Sequence of chain 1.A:
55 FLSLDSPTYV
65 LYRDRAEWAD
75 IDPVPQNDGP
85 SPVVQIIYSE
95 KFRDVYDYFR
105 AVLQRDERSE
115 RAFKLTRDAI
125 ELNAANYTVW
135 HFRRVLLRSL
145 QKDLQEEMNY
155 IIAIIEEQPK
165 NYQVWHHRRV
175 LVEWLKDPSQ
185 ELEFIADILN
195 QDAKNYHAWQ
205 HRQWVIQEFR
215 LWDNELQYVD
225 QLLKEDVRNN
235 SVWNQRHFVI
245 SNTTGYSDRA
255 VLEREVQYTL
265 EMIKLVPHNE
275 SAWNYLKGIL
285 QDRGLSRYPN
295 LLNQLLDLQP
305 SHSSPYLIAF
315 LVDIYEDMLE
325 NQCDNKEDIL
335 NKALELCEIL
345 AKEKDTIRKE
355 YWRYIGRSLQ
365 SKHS

Binding-site contacts:
Ligand atom C5 contacts residue TRP275 of chain 1.B at 3.7 Å (hydrophobic).
Ligand atom O13 contacts residue TYR166 of chain 1.A at 3.8 Å.
Ligand atom C12 contacts residue HIS321 of chain 1.B at 3.7 Å.
Ligand atom C4 contacts residue MES1 of chain 1.P at 3.6 Å.
Ligand atom N36 contacts residue ARG173 of chain 1.B at 3.4 Å.
Ligand atom C12 contacts residue ZN1 of chain 1.M at 3.3 Å.
Ligand atom C35 contacts residue GLY221 of chain 1.B at 3.5 Å.
Ligand atom C8 contacts residue MES1 of chain 1.P at 3.6 Å.
Ligand atom C17 contacts residue ASP269 of chain 1.B at 3.4 Å.
Ligand atom N18 contacts residue ASP269 of chain 1.B at 3.2 Å (salt-bridge).
Ligand atom C29 contacts residue HIS219 of chain 1.B at 3.7 Å.
Ligand atom C35 contacts residue GLN212 of chain 1.B at 3.6 Å.
Ligand atom CL31 contacts residue ALA123 of chain 1.B at 3.6 Å.
Ligand atom C14 contacts residue ARG173 of chain 1.B at 3.8 Å.
Ligand atom C20 contacts residue MES1 of chain 1.P at 3.6 Å.
Ligand atom C16 contacts residue TYR272 of chain 1.B at 3.5 Å (hydrophobic).
Ligand atom C33 contacts residue GLY221 of chain 1.B at 3.8 Å.
Ligand atom C2 contacts residue LEU320 of chain 1.B at 3.5 Å (hydrophobic).
Ligand atom O13 contacts residue ARG173 of chain 1.B at 2.9 Å (salt-bridge).
Ligand atom C33 contacts residue HIS219 of chain 1.B at 3.8 Å.
Ligand atom C25 contacts residue TYR272 of chain 1.B at 3.7 Å (hydrophobic).
Ligand atom N18 contacts residue HIS321 of chain 1.B at 3.3 Å (h-bond).
Ligand atom C21 contacts residue TRP275 of chain 1.B at 3.5 Å (hydrophobic).
Ligand atom C17 contacts residue CYS271 of chain 1.B at 3.8 Å (hydrophobic).
Ligand atom N36 contacts residue GLY221 of chain 1.B at 3.3 Å.
Ligand atom N36 contacts residue GLN212 of chain 1.B at 3.4 Å (h-bond).
Ligand atom N18 contacts residue CYS271 of chain 1.B at 3.6 Å (h-bond).
Ligand atom C17 contacts residue SO41 of chain 1.N at 3.6 Å.
Ligand atom CL31 contacts residue CYS177 of chain 1.B at 3.7 Å.
Ligand atom N36 contacts residue SER222 of chain 1.B at 3.7 Å.
Ligand atom N36 contacts residue CYS225 of chain 1.B at 3.6 Å (h-bond).
Ligand atom C29 contacts residue TYR272 of chain 1.B at 3.4 Å (hydrophobic).
Ligand atom C17 contacts residue TYR272 of chain 1.B at 3.7 Å (hydrophobic).
Ligand atom C17 contacts residue ZN1 of chain 1.M at 2.9 Å.
Ligand atom C27 contacts residue MES1 of chain 1.P at 3.8 Å.
Ligand atom C16 contacts residue SO41 of chain 1.N at 3.5 Å.
Ligand atom C2 contacts residue MES1 of chain 1.P at 3.6 Å.
Ligand atom CL31 contacts residue PHE174 of chain 1.B at 3.8 Å.
Ligand atom C30 contacts residue ARG173 of chain 1.B at 3.7 Å.
Ligand atom N18 contacts residue ZN1 of chain 1.M at 2.1 Å.

Sequence of chain 1.B:
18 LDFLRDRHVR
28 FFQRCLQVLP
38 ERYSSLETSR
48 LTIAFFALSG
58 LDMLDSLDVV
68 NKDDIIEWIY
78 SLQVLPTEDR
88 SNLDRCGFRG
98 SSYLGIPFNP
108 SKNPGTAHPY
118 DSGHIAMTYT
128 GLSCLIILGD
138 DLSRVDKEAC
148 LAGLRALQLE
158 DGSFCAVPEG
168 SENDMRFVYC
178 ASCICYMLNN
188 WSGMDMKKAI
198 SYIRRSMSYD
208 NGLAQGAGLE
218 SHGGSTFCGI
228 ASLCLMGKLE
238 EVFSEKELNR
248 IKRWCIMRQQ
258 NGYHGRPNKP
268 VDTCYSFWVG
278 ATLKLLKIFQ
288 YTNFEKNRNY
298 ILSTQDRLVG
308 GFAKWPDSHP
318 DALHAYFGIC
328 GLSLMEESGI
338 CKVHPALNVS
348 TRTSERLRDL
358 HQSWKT

A protein and the small-molecule ligand that binds it are described below.
Small molecule (SMILES): N#Cc1ccc(Cn2cncc2CN2CCN(c3cccc(Cl)c3)C(=O)C2)cc1